Sequence of chain 1.A:
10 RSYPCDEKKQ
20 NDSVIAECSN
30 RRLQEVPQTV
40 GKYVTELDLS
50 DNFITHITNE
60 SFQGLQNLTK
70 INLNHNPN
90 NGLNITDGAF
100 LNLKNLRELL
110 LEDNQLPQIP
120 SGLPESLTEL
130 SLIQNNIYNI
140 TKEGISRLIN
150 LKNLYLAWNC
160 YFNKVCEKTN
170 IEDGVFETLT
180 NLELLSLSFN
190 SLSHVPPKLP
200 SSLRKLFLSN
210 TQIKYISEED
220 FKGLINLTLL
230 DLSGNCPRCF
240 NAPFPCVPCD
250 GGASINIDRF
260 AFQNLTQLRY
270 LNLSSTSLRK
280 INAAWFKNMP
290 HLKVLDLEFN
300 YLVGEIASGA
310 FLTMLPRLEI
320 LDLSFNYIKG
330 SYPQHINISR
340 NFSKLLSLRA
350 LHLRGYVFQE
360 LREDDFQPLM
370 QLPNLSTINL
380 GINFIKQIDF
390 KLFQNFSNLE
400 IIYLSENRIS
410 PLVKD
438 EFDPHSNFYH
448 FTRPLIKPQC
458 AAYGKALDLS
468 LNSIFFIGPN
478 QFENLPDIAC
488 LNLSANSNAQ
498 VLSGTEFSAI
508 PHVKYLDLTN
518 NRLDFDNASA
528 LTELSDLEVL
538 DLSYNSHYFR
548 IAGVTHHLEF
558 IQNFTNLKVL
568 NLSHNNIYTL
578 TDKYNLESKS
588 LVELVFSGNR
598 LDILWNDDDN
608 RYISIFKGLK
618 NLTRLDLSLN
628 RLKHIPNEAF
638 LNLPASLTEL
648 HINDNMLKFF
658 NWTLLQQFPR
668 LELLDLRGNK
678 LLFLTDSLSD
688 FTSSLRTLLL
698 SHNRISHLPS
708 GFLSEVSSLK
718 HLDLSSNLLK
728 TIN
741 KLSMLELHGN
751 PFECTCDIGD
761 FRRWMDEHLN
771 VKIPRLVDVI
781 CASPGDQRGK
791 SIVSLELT

A small-molecule ligand and the protein it binds are described below.
Small molecule (SMILES): CC(=O)N[C@@H]1[C@@H](O)[C@H](O)[C@@H](CO)O[C@H]1O

Binding-site contacts:
Ligand atom C5 contacts residue ASN394 of chain 1.A at 3.6 Å.
Ligand atom C3 contacts residue ASN394 of chain 1.A at 3.8 Å.
Ligand atom O7 contacts residue ASN394 of chain 1.A at 4.5 Å.
Ligand atom C6 contacts residue GLU362 of chain 1.A at 3.9 Å.
Ligand atom N2 contacts residue ASN394 of chain 1.A at 3.0 Å (h-bond).
Ligand atom C1 contacts residue ASN394 of chain 1.A at 1.4 Å.
Ligand atom O5 contacts residue ASN394 of chain 1.A at 2.3 Å (h-bond).
Ligand atom O5 contacts residue MET369 of chain 1.A at 3.9 Å.
Ligand atom C4 contacts residue ASN394 of chain 1.A at 4.1 Å.
Ligand atom C2 contacts residue ASN394 of chain 1.A at 2.5 Å.
Ligand atom C7 contacts residue ASN394 of chain 1.A at 4.0 Å.
Ligand atom C6 contacts residue ASN394 of chain 1.A at 4.2 Å.